Binding-site contacts:
Ligand atom PAJ contacts residue ARG185 of chain 10.A at 3.6 Å.
Ligand atom CAA contacts residue TRP200 of chain 10.A at 3.7 Å (hydrophobic).
Ligand atom OAD contacts residue GLU140 of chain 12.A at 3.8 Å.
Ligand atom PAJ contacts residue ARG122 of chain 3.A at 3.8 Å.
Ligand atom OAE contacts residue ARG139 of chain 12.A at 3.5 Å (salt-bridge).
Ligand atom CAG contacts residue ARG122 of chain 3.A at 3.7 Å.
Ligand atom CAG contacts residue TYR169 of chain 10.A at 3.6 Å (hydrophobic).
Ligand atom PAJ contacts residue GLU140 of chain 12.A at 3.5 Å.
Ligand atom CAI contacts residue SER90 of chain 3.A at 3.7 Å.
Ligand atom OAH contacts residue TYR169 of chain 10.A at 3.7 Å.
Ligand atom CAA contacts residue ALA89 of chain 3.A at 3.8 Å (hydrophobic).
Ligand atom PAJ contacts residue TYR169 of chain 10.A at 3.7 Å.
Ligand atom OAD contacts residue ARG185 of chain 10.A at 2.6 Å (salt-bridge).
Ligand atom CAB contacts residue FMN1 of chain 10.C at 3.8 Å.
Ligand atom OAD contacts residue LYS129 of chain 3.A at 2.7 Å (salt-bridge).
Ligand atom PAJ contacts residue SER90 of chain 3.A at 3.7 Å.
Ligand atom OAC contacts residue ARG185 of chain 10.A at 3.0 Å (salt-bridge).
Ligand atom OAE contacts residue ARG122 of chain 3.A at 3.0 Å (salt-bridge).
Ligand atom OAH contacts residue ARG122 of chain 3.A at 3.5 Å (salt-bridge).
Ligand atom CAB contacts residue TYR169 of chain 10.A at 3.8 Å (hydrophobic).
Ligand atom OAC contacts residue ARG139 of chain 12.A at 3.0 Å (salt-bridge).
Ligand atom OAC contacts residue TYR169 of chain 10.A at 2.8 Å (h-bond).
Ligand atom OAH contacts residue GLY91 of chain 3.A at 3.9 Å.
Ligand atom CAB contacts residue SER90 of chain 3.A at 3.9 Å.
Ligand atom OAE contacts residue GLU140 of chain 12.A at 2.5 Å (salt-bridge).
Ligand atom PAJ contacts residue GLY91 of chain 3.A at 3.9 Å.
Ligand atom OAE contacts residue LYS129 of chain 3.A at 3.7 Å.
Ligand atom CAF contacts residue ALA89 of chain 3.A at 3.6 Å (hydrophobic).
Ligand atom CAA contacts residue TRP84 of chain 3.A at 3.4 Å (hydrophobic).
Ligand atom CAF contacts residue ARG122 of chain 3.A at 3.5 Å.
Ligand atom CAA contacts residue FMN1 of chain 10.C at 3.7 Å.
Ligand atom CAB contacts residue TRP200 of chain 10.A at 3.7 Å (hydrophobic).
Ligand atom OAD contacts residue GLY91 of chain 3.A at 2.8 Å (h-bond).
Ligand atom CAG contacts residue SER90 of chain 3.A at 3.9 Å.
Ligand atom CAI contacts residue FMN1 of chain 10.C at 3.5 Å.
Ligand atom OAD contacts residue SER90 of chain 3.A at 3.6 Å.
Ligand atom CAF contacts residue FMN1 of chain 10.C at 3.3 Å.
Ligand atom PAJ contacts residue LYS129 of chain 3.A at 3.8 Å.
Ligand atom OAH contacts residue SER90 of chain 3.A at 2.9 Å (h-bond).
Ligand atom CAG contacts residue FMN1 of chain 10.C at 3.3 Å.

Sequence of chain 10.A:
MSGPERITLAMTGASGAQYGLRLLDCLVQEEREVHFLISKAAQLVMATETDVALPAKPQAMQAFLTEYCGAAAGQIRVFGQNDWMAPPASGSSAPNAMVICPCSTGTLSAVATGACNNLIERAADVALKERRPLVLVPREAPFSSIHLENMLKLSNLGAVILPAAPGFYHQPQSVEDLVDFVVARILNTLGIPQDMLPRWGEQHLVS

Sequence of chain 3.A:
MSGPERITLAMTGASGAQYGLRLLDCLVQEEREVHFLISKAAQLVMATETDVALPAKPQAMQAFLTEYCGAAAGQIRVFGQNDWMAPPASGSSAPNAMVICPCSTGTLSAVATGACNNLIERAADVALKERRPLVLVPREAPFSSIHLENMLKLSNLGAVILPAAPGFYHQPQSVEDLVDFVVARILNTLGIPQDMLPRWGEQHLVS

Sequence of chain 12.A:
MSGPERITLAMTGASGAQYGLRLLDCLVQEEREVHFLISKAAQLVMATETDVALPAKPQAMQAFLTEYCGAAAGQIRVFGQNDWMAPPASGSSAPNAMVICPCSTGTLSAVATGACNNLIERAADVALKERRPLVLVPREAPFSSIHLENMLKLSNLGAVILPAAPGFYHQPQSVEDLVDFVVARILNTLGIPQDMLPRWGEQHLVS

This protein binds this small molecule.
Small molecule (SMILES): CC(C)=CCOP(=O)(O)O